Sequence of chain 1.D:
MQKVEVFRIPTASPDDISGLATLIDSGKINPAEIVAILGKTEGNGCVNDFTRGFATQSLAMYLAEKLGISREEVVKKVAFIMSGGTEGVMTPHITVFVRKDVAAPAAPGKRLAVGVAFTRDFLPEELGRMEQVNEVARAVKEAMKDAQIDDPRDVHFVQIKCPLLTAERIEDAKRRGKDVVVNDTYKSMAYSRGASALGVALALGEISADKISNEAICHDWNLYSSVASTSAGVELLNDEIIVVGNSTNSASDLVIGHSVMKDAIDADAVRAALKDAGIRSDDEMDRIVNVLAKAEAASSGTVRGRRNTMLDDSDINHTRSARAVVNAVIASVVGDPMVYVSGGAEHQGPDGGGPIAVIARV

Binding-site contacts:
Ligand atom O3 contacts residue LEU255 of chain 1.D at 3.8 Å.
Ligand atom C2 contacts residue VAL7 of chain 1.D at 4.2 Å (hydrophobic).
Ligand atom C2 contacts residue PHE8 of chain 1.D at 4.2 Å (hydrophobic).
Ligand atom O1 contacts residue VAL7 of chain 1.D at 3.2 Å (h-bond).
Ligand atom C1 contacts residue VAL7 of chain 1.D at 4.3 Å (hydrophobic).
Ligand atom C3 contacts residue PHE8 of chain 1.D at 3.6 Å (hydrophobic).
Ligand atom O1 contacts residue LEU255 of chain 1.D at 4.4 Å.
Ligand atom O3 contacts residue GLU6 of chain 1.D at 3.6 Å.
Ligand atom O1 contacts residue VAL290 of chain 1.D at 3.9 Å.
Ligand atom O3 contacts residue VAL7 of chain 1.D at 3.1 Å (h-bond).
Ligand atom C1 contacts residue ARG362 of chain 1.D at 4.0 Å.
Ligand atom O1 contacts residue ARG362 of chain 1.D at 4.3 Å.
Ligand atom C3 contacts residue GLU6 of chain 1.D at 4.1 Å.
Ligand atom C3 contacts residue VAL7 of chain 1.D at 3.2 Å (hydrophobic).

This small molecule binds to this protein.
Small molecule (SMILES): OCCCO